Binding-site contacts:
Ligand atom C5 contacts residue PHE299 of chain 1.U at 4.2 Å (hydrophobic).
Ligand atom C4 contacts residue ASN301 of chain 1.U at 4.2 Å.
Ligand atom C2 contacts residue ASN301 of chain 1.U at 2.4 Å.
Ligand atom N2 contacts residue ASN301 of chain 1.U at 2.9 Å (h-bond).
Ligand atom O5 contacts residue PHE299 of chain 1.U at 3.5 Å.
Ligand atom C5 contacts residue ASN301 of chain 1.U at 3.7 Å.
Ligand atom C3 contacts residue ASN301 of chain 1.U at 3.8 Å.
Ligand atom C1 contacts residue ASN301 of chain 1.U at 1.4 Å.
Ligand atom C6 contacts residue PHE299 of chain 1.U at 3.7 Å (hydrophobic).
Ligand atom O5 contacts residue ASN301 of chain 1.U at 2.4 Å (h-bond).
Ligand atom C7 contacts residue ASN301 of chain 1.U at 3.2 Å.
Ligand atom C8 contacts residue ASN301 of chain 1.U at 4.4 Å.
Ligand atom C1 contacts residue PHE299 of chain 1.U at 4.5 Å (hydrophobic).
Ligand atom O7 contacts residue ASN301 of chain 1.U at 3.1 Å (h-bond).

Sequence of chain 1.U:
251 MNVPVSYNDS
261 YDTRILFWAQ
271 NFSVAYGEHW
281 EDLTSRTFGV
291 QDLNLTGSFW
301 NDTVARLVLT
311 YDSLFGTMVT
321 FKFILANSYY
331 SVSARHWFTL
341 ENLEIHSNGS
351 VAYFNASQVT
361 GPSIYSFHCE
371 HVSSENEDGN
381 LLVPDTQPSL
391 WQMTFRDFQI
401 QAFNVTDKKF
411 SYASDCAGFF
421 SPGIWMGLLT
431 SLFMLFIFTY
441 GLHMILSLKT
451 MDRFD

A protein and the small-molecule ligand that binds it are described below.
Small molecule (SMILES): CC(=O)N[C@@H]1[C@@H](O)[C@H](O)[C@@H](CO)O[C@H]1O